Sequence of chain 1.A:
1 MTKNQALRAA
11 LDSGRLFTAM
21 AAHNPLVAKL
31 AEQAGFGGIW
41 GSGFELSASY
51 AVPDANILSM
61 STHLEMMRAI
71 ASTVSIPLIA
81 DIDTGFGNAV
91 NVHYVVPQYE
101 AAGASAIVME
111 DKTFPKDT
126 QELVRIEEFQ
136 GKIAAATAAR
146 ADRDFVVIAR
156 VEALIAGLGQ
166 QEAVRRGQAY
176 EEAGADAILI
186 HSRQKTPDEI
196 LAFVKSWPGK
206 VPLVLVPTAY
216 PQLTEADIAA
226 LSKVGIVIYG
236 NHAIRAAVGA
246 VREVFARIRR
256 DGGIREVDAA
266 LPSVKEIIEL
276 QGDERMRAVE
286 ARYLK

Binding-site contacts:
Ligand atom O1 contacts residue SER75 of chain 1.A at 3.5 Å (h-bond).
Ligand atom C1 contacts residue SER75 of chain 1.A at 4.1 Å.
Ligand atom O1 contacts residue GLU32 of chain 1.A at 2.8 Å (salt-bridge).
Ligand atom C4 contacts residue SER75 of chain 1.A at 3.8 Å.
Ligand atom O5 contacts residue GLU32 of chain 1.A at 3.6 Å (salt-bridge).
Ligand atom C1 contacts residue GLU32 of chain 1.A at 3.7 Å.
Ligand atom O5 contacts residue SER75 of chain 1.A at 3.6 Å (h-bond).
Ligand atom C5 contacts residue SER75 of chain 1.A at 3.1 Å.
Ligand atom O4 contacts residue SER75 of chain 1.A at 3.6 Å.
Ligand atom C3 contacts residue SER75 of chain 1.A at 4.3 Å.
Ligand atom C5 contacts residue GLU32 of chain 1.A at 4.1 Å.

A small-molecule ligand and the protein it binds are described below.
Small molecule (SMILES): O[C@@H]1[C@@H](O)[C@@H](O)OC[C@H]1O